A protein and the small-molecule ligand that binds it are described below.
Small molecule (SMILES): CC(=O)N[C@@H]1[C@@H](O)[C@H](O)[C@@H](CO)O[C@H]1O

Sequence of chain 1.B:
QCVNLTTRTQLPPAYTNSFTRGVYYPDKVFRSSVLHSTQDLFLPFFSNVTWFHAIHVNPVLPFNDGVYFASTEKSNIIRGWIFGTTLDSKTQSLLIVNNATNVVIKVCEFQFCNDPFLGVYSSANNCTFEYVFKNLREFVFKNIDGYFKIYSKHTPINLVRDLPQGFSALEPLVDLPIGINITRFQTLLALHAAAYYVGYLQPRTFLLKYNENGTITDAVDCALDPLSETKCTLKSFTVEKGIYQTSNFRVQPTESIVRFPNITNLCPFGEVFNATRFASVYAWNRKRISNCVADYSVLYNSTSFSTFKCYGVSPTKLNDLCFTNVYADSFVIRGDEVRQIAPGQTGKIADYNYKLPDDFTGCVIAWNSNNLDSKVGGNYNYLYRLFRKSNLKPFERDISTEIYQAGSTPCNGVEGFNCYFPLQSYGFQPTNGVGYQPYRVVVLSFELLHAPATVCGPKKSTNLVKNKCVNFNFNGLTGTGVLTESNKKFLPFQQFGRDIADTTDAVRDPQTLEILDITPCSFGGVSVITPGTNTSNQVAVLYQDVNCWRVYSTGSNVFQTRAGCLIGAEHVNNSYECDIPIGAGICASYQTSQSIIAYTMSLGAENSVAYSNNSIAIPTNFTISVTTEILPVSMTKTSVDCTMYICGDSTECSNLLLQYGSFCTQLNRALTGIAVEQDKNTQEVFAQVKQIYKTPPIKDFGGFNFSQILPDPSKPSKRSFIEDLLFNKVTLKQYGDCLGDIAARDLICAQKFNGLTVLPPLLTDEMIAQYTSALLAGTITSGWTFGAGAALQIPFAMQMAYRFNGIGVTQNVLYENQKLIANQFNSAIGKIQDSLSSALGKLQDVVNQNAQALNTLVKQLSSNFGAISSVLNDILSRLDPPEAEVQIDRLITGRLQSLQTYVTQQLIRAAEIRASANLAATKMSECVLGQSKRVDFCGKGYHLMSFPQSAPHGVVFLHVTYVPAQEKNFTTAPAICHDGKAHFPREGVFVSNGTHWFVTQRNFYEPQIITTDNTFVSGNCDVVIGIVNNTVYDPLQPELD

Binding-site contacts:
Ligand atom C6 contacts residue ALA706 of chain 1.A at 4.0 Å (hydrophobic).
Ligand atom O4 contacts residue ALA706 of chain 1.A at 4.2 Å.
Ligand atom C7 contacts residue GLU1072 of chain 1.A at 4.5 Å.
Ligand atom C8 contacts residue LYS1073 of chain 1.A at 4.5 Å.
Ligand atom C2 contacts residue ASN1074 of chain 1.A at 2.5 Å.
Ligand atom O5 contacts residue ASN1074 of chain 1.A at 2.3 Å (h-bond).
Ligand atom C1 contacts residue ASN1074 of chain 1.A at 1.4 Å.
Ligand atom C1 contacts residue GLN895 of chain 1.B at 4.5 Å.
Ligand atom O7 contacts residue ASN1074 of chain 1.A at 3.8 Å.
Ligand atom C5 contacts residue ALA706 of chain 1.A at 3.7 Å (hydrophobic).
Ligand atom C4 contacts residue ASN1074 of chain 1.A at 4.2 Å.
Ligand atom C3 contacts residue ASN1074 of chain 1.A at 3.8 Å.
Ligand atom C8 contacts residue GLU1072 of chain 1.A at 3.2 Å.
Ligand atom C5 contacts residue ASN1074 of chain 1.A at 3.6 Å.
Ligand atom N2 contacts residue ASN1074 of chain 1.A at 3.0 Å (h-bond).
Ligand atom C7 contacts residue ASN1074 of chain 1.A at 3.6 Å.

Sequence of chain 1.A:
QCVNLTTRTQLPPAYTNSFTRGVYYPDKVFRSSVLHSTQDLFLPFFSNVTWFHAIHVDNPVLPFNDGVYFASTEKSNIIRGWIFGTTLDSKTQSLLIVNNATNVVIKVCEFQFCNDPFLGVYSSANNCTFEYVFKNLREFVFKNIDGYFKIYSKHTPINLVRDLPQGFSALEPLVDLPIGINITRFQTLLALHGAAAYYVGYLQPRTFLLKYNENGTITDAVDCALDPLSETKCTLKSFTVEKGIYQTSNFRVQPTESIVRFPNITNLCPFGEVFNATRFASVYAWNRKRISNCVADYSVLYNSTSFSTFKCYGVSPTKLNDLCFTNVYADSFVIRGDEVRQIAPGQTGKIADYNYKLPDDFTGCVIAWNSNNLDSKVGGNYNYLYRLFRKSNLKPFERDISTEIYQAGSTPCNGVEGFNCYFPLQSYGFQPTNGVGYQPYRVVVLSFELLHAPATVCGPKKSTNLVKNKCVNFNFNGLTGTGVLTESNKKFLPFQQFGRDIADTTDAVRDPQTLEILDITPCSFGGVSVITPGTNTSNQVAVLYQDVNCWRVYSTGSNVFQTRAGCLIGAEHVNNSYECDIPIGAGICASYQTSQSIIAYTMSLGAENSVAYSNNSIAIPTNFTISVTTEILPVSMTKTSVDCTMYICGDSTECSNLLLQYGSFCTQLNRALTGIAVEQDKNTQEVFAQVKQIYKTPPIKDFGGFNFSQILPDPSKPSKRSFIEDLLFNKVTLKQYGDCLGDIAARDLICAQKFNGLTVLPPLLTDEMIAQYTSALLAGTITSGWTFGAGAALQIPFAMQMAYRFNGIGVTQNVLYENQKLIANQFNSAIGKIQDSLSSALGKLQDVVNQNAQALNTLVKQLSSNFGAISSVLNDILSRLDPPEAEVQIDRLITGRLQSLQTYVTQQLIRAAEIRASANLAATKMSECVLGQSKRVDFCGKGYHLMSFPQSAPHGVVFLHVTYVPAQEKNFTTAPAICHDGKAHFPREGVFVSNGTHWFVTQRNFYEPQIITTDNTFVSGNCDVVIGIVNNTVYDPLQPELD